The small molecule below binds the protein below.
Small molecule (SMILES): Nc1ncnc2c1ncn2[C@@H]1O[C@H](CO[P](=O)(O)O[P](=O)(O)NP(=O)(O)O)[C@@H](O)[C@H]1O

Sequence of chain 1.A:
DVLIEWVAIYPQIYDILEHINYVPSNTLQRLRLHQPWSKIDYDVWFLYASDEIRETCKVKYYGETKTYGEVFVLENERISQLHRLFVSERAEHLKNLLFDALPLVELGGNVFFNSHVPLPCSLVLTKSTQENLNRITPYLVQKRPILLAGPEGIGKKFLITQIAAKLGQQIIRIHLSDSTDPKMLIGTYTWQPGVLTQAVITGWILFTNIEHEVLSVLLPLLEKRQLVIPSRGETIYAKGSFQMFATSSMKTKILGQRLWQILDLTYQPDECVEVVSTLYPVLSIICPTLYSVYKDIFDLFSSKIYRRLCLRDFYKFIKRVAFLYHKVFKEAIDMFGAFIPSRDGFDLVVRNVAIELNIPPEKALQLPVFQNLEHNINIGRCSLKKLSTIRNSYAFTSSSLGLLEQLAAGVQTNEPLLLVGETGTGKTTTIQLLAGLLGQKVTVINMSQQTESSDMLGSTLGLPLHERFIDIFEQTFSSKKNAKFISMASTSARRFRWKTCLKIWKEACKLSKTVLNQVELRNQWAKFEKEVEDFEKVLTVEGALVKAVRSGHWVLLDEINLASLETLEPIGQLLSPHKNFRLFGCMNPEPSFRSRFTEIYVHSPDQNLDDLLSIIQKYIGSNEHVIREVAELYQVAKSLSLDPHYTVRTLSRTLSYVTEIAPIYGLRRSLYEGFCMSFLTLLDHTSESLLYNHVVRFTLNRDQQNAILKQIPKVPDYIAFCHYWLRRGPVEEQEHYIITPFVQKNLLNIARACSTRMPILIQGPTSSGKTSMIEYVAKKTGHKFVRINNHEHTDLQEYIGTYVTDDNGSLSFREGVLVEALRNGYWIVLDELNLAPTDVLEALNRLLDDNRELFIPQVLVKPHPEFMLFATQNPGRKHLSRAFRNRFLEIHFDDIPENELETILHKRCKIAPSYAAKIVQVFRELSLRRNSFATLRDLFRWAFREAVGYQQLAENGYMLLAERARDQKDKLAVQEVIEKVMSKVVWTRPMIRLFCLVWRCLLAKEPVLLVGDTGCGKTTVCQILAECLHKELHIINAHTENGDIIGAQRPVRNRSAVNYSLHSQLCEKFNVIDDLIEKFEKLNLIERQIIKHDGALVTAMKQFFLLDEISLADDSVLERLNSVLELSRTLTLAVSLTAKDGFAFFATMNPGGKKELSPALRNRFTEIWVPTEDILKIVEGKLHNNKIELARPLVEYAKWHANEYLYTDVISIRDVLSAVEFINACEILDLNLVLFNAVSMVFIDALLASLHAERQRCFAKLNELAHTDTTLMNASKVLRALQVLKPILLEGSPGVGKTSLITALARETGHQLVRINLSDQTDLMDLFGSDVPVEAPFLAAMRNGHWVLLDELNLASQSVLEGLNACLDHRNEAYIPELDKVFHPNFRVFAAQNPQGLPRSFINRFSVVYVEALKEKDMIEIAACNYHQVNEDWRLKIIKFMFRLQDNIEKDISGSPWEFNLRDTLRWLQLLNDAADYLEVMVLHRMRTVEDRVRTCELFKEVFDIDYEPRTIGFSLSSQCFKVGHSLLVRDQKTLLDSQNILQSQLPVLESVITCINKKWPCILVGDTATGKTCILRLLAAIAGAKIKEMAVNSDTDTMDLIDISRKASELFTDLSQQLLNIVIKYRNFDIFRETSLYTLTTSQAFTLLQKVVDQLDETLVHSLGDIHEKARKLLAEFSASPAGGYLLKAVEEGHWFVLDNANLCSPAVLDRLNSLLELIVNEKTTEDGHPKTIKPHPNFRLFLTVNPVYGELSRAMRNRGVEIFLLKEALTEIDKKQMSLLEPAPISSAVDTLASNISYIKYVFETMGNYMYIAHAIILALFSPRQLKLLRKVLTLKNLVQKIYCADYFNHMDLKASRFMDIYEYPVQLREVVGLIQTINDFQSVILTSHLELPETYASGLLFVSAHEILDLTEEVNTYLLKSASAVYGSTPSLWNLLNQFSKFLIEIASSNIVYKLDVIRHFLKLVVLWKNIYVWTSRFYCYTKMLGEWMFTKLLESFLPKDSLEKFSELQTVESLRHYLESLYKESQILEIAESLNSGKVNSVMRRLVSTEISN

Binding-site contacts:
Ligand atom PA contacts residue THR1200 of chain 1.A at 4.0 Å.
Ligand atom O3G contacts residue ASP1194 of chain 1.A at 4.3 Å.
Ligand atom PA contacts residue GLY1198 of chain 1.A at 3.3 Å.
Ligand atom PG contacts residue GLY1196 of chain 1.A at 3.3 Å.
Ligand atom O2A contacts residue THR1201 of chain 1.A at 3.1 Å (h-bond).
Ligand atom O2A contacts residue LYS1199 of chain 1.A at 3.2 Å (salt-bridge).
Ligand atom O2G contacts residue THR1195 of chain 1.A at 4.1 Å.
Ligand atom O2G contacts residue GLY1196 of chain 1.A at 3.5 Å.
Ligand atom PA contacts residue LYS1199 of chain 1.A at 3.4 Å.
Ligand atom C2' contacts residue THR1201 of chain 1.A at 4.0 Å.
Ligand atom O2A contacts residue GLY1198 of chain 1.A at 3.0 Å.
Ligand atom O3G contacts residue GLY1196 of chain 1.A at 2.6 Å (h-bond).
Ligand atom O5' contacts residue CYS1197 of chain 1.A at 4.0 Å.
Ligand atom C6 contacts residue VAL1167 of chain 1.A at 3.1 Å (hydrophobic).
Ligand atom PB contacts residue GLY1196 of chain 1.A at 4.0 Å.
Ligand atom O3A contacts residue THR1200 of chain 1.A at 3.8 Å.
Ligand atom O1A contacts residue LYS1199 of chain 1.A at 2.7 Å (salt-bridge).
Ligand atom O1A contacts residue GLY1198 of chain 1.A at 2.6 Å (h-bond).
Ligand atom O3G contacts residue THR1195 of chain 1.A at 3.2 Å.
Ligand atom O1A contacts residue THR1200 of chain 1.A at 4.0 Å.
Ligand atom O1A contacts residue GLY1196 of chain 1.A at 3.7 Å.
Ligand atom C5' contacts residue GLY1196 of chain 1.A at 4.1 Å.
Ligand atom N6 contacts residue VAL1167 of chain 1.A at 2.4 Å (h-bond).
Ligand atom O2B contacts residue GLY1196 of chain 1.A at 3.3 Å.
Ligand atom N3B contacts residue CYS1197 of chain 1.A at 4.1 Å.
Ligand atom N6 contacts residue THR1169 of chain 1.A at 3.5 Å.
Ligand atom N1 contacts residue VAL1167 of chain 1.A at 2.9 Å (h-bond).
Ligand atom PG contacts residue THR1195 of chain 1.A at 4.1 Å.
Ligand atom O5' contacts residue GLY1198 of chain 1.A at 3.6 Å.
Ligand atom PA contacts residue CYS1197 of chain 1.A at 4.2 Å.
Ligand atom C2 contacts residue VAL1167 of chain 1.A at 3.8 Å (hydrophobic).
Ligand atom N6 contacts residue TRP1168 of chain 1.A at 4.2 Å.
Ligand atom PA contacts residue THR1201 of chain 1.A at 4.3 Å.
Ligand atom N3B contacts residue GLY1196 of chain 1.A at 3.3 Å.
Ligand atom O1A contacts residue CYS1197 of chain 1.A at 3.2 Å (h-bond).
Ligand atom O3A contacts residue LYS1199 of chain 1.A at 4.4 Å.
Ligand atom C5' contacts residue GLY1198 of chain 1.A at 3.5 Å.
Ligand atom O2A contacts residue THR1200 of chain 1.A at 3.6 Å.
Ligand atom C5' contacts residue CYS1197 of chain 1.A at 4.0 Å (hydrophobic).
Ligand atom O5' contacts residue GLY1196 of chain 1.A at 3.8 Å.